Sequence of chain 1.A:
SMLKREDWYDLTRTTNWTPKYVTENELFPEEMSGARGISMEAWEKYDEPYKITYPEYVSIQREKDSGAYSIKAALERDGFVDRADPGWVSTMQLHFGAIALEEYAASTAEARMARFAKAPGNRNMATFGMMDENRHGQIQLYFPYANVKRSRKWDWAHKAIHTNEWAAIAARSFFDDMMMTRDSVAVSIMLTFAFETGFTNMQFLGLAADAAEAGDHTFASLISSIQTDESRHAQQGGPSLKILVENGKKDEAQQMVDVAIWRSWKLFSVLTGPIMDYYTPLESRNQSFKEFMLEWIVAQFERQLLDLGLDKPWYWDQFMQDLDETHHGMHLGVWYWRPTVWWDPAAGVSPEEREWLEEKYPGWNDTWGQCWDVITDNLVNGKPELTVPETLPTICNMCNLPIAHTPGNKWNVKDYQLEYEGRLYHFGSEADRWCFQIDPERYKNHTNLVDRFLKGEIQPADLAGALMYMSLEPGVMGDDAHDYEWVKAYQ

This small molecule binds to this protein.
Small molecule (SMILES): Oc1ccc(Br)cc1

Binding-site contacts:
Ligand atom C2 contacts residue BML1 of chain 1.I at 4.1 Å.
Ligand atom C6 contacts residue PHE205 of chain 1.A at 4.3 Å (hydrophobic).
Ligand atom C6 contacts residue ILE100 of chain 1.A at 3.7 Å (hydrophobic).
Ligand atom C3 contacts residue THR273 of chain 1.A at 3.4 Å.
Ligand atom C4 contacts residue THR273 of chain 1.A at 4.3 Å.
Ligand atom C5 contacts residue GLN204 of chain 1.A at 3.4 Å.
Ligand atom C3 contacts residue GLN204 of chain 1.A at 3.1 Å.
Ligand atom O1 contacts residue BML1 of chain 1.I at 3.9 Å.
Ligand atom C3 contacts residue LEU272 of chain 1.A at 3.4 Å (hydrophobic).
Ligand atom C2 contacts residue GLN204 of chain 1.A at 3.4 Å.
Ligand atom C6 contacts residue GLN204 of chain 1.A at 3.6 Å.
Ligand atom C1 contacts residue BML1 of chain 1.I at 4.3 Å.
Ligand atom C2 contacts residue LEU272 of chain 1.A at 3.7 Å (hydrophobic).
Ligand atom C1 contacts residue GLN204 of chain 1.A at 3.6 Å.
Ligand atom C6 contacts residue HIS96 of chain 1.A at 3.5 Å.
Ligand atom C5 contacts residue ILE100 of chain 1.A at 3.8 Å (hydrophobic).
Ligand atom BR4 contacts residue GLN204 of chain 1.A at 4.2 Å.
Ligand atom BR4 contacts residue PHE269 of chain 1.A at 3.9 Å.
Ligand atom O1 contacts residue LEU208 of chain 1.A at 3.9 Å.
Ligand atom BR4 contacts residue LEU268 of chain 1.A at 4.4 Å.
Ligand atom C2 contacts residue THR273 of chain 1.A at 3.7 Å.
Ligand atom BR4 contacts residue LEU272 of chain 1.A at 4.1 Å.
Ligand atom O1 contacts residue HIS96 of chain 1.A at 2.6 Å (h-bond).
Ligand atom BR4 contacts residue PHE196 of chain 1.A at 4.2 Å.
Ligand atom C4 contacts residue GLN204 of chain 1.A at 3.3 Å.
Ligand atom C1 contacts residue HIS96 of chain 1.A at 3.3 Å.
Ligand atom O1 contacts residue GLN204 of chain 1.A at 4.4 Å.
Ligand atom C4 contacts residue LEU272 of chain 1.A at 4.3 Å (hydrophobic).